Binding-site contacts:
Ligand atom N8 contacts residue TYR100 of chain 1.A at 3.7 Å.
Ligand atom N7 contacts residue ILE5 of chain 1.A at 4.0 Å.
Ligand atom N5 contacts residue PHE31 of chain 1.A at 3.9 Å.
Ligand atom N8 contacts residue NDP1 of chain 1.D at 3.8 Å.
Ligand atom C10 contacts residue NDP1 of chain 1.D at 3.6 Å.
Ligand atom C4 contacts residue NDP1 of chain 1.D at 3.5 Å.
Ligand atom N1 contacts residue PHE31 of chain 1.A at 4.0 Å.
Ligand atom N3 contacts residue PHE31 of chain 1.A at 3.6 Å.
Ligand atom C13 contacts residue NDP1 of chain 1.D at 3.6 Å.
Ligand atom C9 contacts residue ASP27 of chain 1.A at 3.9 Å.
Ligand atom N3 contacts residue ILE5 of chain 1.A at 3.5 Å (h-bond).
Ligand atom N7 contacts residue ALA7 of chain 1.A at 3.6 Å.
Ligand atom C4 contacts residue PHE31 of chain 1.A at 3.5 Å (hydrophobic).
Ligand atom C12 contacts residue ILE20 of chain 1.A at 3.9 Å (hydrophobic).
Ligand atom C15 contacts residue PHE31 of chain 1.A at 3.8 Å (hydrophobic).
Ligand atom N3 contacts residue ALA7 of chain 1.A at 3.8 Å.
Ligand atom C9 contacts residue PHE31 of chain 1.A at 4.0 Å (hydrophobic).
Ligand atom N3 contacts residue TRP6 of chain 1.A at 3.3 Å.
Ligand atom C4 contacts residue ILE5 of chain 1.A at 3.7 Å (hydrophobic).
Ligand atom C10 contacts residue ASP27 of chain 1.A at 3.6 Å.
Ligand atom N1 contacts residue ASP27 of chain 1.A at 2.7 Å (salt-bridge).
Ligand atom C2 contacts residue TRP6 of chain 1.A at 3.7 Å (hydrophobic).
Ligand atom CL17 contacts residue LEU50 of chain 1.A at 3.5 Å.
Ligand atom C10 contacts residue ILE20 of chain 1.A at 4.0 Å (hydrophobic).
Ligand atom C15 contacts residue ILE94 of chain 1.A at 4.0 Å (hydrophobic).
Ligand atom N3 contacts residue NDP1 of chain 1.D at 3.7 Å.
Ligand atom N7 contacts residue ASP27 of chain 1.A at 2.8 Å (salt-bridge).
Ligand atom N8 contacts residue ILE94 of chain 1.A at 2.9 Å (h-bond).
Ligand atom N8 contacts residue PHE31 of chain 1.A at 3.6 Å.
Ligand atom C2 contacts residue ALA7 of chain 1.A at 3.7 Å (hydrophobic).
Ligand atom N1 contacts residue ALA7 of chain 1.A at 4.0 Å.
Ligand atom CL17 contacts residue THR46 of chain 1.A at 3.5 Å.
Ligand atom C6 contacts residue ASP27 of chain 1.A at 3.6 Å.
Ligand atom N7 contacts residue TRP6 of chain 1.A at 3.4 Å (h-bond).
Ligand atom C16 contacts residue PHE31 of chain 1.A at 3.5 Å (hydrophobic).
Ligand atom C2 contacts residue ASP27 of chain 1.A at 3.5 Å.
Ligand atom C12 contacts residue NDP1 of chain 1.D at 3.4 Å.
Ligand atom N5 contacts residue NDP1 of chain 1.D at 3.8 Å.
Ligand atom N7 contacts residue THR113 of chain 1.A at 3.6 Å (h-bond).
Ligand atom N8 contacts residue ILE5 of chain 1.A at 3.0 Å (h-bond).

The protein below binds the small molecule below.
Small molecule (SMILES): CC1(C)N=C(N)N=C(N)N1c1ccc(Cl)cc1

Sequence of chain 1.A:
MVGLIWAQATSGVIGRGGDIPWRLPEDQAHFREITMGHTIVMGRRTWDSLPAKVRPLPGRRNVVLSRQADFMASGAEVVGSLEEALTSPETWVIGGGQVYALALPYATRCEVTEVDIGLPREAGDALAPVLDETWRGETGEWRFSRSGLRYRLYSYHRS